Binding-site contacts:
Ligand atom C8 contacts residue GLY323 of chain 1.C at 4.3 Å.
Ligand atom C8 contacts residue PHE322 of chain 1.C at 4.3 Å (hydrophobic).
Ligand atom C5 contacts residue ASN324 of chain 1.C at 3.5 Å.
Ligand atom C3 contacts residue ASN324 of chain 1.C at 3.9 Å.
Ligand atom C1 contacts residue ASN324 of chain 1.C at 1.4 Å.
Ligand atom C4 contacts residue ASN324 of chain 1.C at 4.2 Å.
Ligand atom C2 contacts residue ASN324 of chain 1.C at 2.6 Å.
Ligand atom C6 contacts residue ASN324 of chain 1.C at 4.4 Å.
Ligand atom C7 contacts residue ASN324 of chain 1.C at 3.7 Å.
Ligand atom N2 contacts residue ASN324 of chain 1.C at 3.2 Å (h-bond).
Ligand atom O7 contacts residue ASN324 of chain 1.C at 3.6 Å (h-bond).
Ligand atom O5 contacts residue ASN324 of chain 1.C at 2.1 Å (h-bond).

Sequence of chain 1.C:
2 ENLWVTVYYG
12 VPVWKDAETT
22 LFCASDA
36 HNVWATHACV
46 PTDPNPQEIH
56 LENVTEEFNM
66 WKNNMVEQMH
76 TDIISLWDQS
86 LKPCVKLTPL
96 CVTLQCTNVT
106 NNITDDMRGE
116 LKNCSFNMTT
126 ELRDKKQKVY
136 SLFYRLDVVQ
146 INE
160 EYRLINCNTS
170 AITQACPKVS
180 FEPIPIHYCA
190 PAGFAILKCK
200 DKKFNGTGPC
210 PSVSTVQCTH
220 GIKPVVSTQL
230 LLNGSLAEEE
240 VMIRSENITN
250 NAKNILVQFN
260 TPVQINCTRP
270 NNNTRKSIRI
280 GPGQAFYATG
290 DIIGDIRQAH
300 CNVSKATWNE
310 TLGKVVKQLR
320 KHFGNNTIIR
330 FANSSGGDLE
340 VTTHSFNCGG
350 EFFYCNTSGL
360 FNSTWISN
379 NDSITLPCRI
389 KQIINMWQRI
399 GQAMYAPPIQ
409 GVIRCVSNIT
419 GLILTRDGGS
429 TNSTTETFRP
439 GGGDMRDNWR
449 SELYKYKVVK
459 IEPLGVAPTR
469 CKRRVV

The small molecule below binds the protein below.
Small molecule (SMILES): CC(=O)N[C@@H]1[C@@H](O)[C@H](O)[C@@H](CO)O[C@H]1O